Binding-site contacts:
Ligand atom C18 contacts residue ARG95 of chain 1.B at 4.1 Å.
Ligand atom C4 contacts residue VAL96 of chain 1.B at 3.9 Å (hydrophobic).
Ligand atom C14 contacts residue LEU31 of chain 1.B at 3.4 Å (hydrophobic).
Ligand atom C8 contacts residue VAL96 of chain 1.B at 4.2 Å (hydrophobic).
Ligand atom C22 contacts residue VAL96 of chain 1.B at 4.0 Å (hydrophobic).
Ligand atom C4 contacts residue ILE44 of chain 1.B at 4.0 Å (hydrophobic).
Ligand atom C18 contacts residue PHE99 of chain 1.B at 3.7 Å (hydrophobic).
Ligand atom N1 contacts residue ILE44 of chain 1.B at 3.9 Å.
Ligand atom C9 contacts residue PRO32 of chain 1.B at 4.1 Å (hydrophobic).
Ligand atom F2 contacts residue PRO32 of chain 1.B at 3.1 Å.
Ligand atom C1 contacts residue PRO32 of chain 1.B at 3.5 Å (hydrophobic).
Ligand atom C3 contacts residue VAL96 of chain 1.B at 3.9 Å (hydrophobic).
Ligand atom C17 contacts residue PHE99 of chain 1.B at 3.7 Å (hydrophobic).
Ligand atom N4 contacts residue PRO32 of chain 1.B at 3.7 Å.
Ligand atom N1 contacts residue VAL96 of chain 1.B at 3.8 Å.
Ligand atom C11 contacts residue PRO32 of chain 1.B at 4.2 Å (hydrophobic).
Ligand atom N2 contacts residue LEU42 of chain 1.B at 3.8 Å.
Ligand atom O1 contacts residue LEU42 of chain 1.B at 3.9 Å.
Ligand atom F2 contacts residue LEU31 of chain 1.B at 3.5 Å.
Ligand atom O1 contacts residue PRO32 of chain 1.B at 3.1 Å.
Ligand atom C11 contacts residue LEU31 of chain 1.B at 4.1 Å (hydrophobic).
Ligand atom C8 contacts residue LEU42 of chain 1.B at 3.9 Å (hydrophobic).
Ligand atom C5 contacts residue VAL96 of chain 1.B at 4.0 Å (hydrophobic).
Ligand atom C3 contacts residue ASN90 of chain 1.B at 3.5 Å.
Ligand atom C1 contacts residue VAL37 of chain 1.B at 3.6 Å (hydrophobic).
Ligand atom C16 contacts residue PHE99 of chain 1.B at 4.2 Å (hydrophobic).
Ligand atom O2 contacts residue ASN90 of chain 1.B at 2.8 Å (h-bond).
Ligand atom C4 contacts residue ASN90 of chain 1.B at 3.8 Å.
Ligand atom N4 contacts residue LEU42 of chain 1.B at 4.1 Å.
Ligand atom O2 contacts residue TYR47 of chain 1.B at 3.9 Å.
Ligand atom C22 contacts residue LEU42 of chain 1.B at 4.0 Å (hydrophobic).
Ligand atom C19 contacts residue VAL96 of chain 1.B at 3.9 Å (hydrophobic).
Ligand atom O2 contacts residue VAL96 of chain 1.B at 4.1 Å.
Ligand atom F1 contacts residue LEU31 of chain 1.B at 3.5 Å.
Ligand atom N1 contacts residue ASN90 of chain 1.B at 2.9 Å (h-bond).
Ligand atom C9 contacts residue LEU42 of chain 1.B at 3.8 Å (hydrophobic).
Ligand atom C13 contacts residue LEU31 of chain 1.B at 4.1 Å (hydrophobic).
Ligand atom C3 contacts residue ILE44 of chain 1.B at 4.2 Å (hydrophobic).
Ligand atom C2 contacts residue VAL37 of chain 1.B at 3.8 Å (hydrophobic).
Ligand atom C5 contacts residue ASN90 of chain 1.B at 3.9 Å.

The protein below binds the small molecule below.
Small molecule (SMILES): C[C@H]1Nc2c(cccc2C(=O)NCC(F)(F)CN2CCCc3ccccc32)NC1=O

Sequence of chain 1.B:
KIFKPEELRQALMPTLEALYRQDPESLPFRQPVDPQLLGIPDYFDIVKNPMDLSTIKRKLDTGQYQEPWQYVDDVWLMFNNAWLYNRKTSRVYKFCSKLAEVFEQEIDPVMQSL